Sequence of chain 1.C:
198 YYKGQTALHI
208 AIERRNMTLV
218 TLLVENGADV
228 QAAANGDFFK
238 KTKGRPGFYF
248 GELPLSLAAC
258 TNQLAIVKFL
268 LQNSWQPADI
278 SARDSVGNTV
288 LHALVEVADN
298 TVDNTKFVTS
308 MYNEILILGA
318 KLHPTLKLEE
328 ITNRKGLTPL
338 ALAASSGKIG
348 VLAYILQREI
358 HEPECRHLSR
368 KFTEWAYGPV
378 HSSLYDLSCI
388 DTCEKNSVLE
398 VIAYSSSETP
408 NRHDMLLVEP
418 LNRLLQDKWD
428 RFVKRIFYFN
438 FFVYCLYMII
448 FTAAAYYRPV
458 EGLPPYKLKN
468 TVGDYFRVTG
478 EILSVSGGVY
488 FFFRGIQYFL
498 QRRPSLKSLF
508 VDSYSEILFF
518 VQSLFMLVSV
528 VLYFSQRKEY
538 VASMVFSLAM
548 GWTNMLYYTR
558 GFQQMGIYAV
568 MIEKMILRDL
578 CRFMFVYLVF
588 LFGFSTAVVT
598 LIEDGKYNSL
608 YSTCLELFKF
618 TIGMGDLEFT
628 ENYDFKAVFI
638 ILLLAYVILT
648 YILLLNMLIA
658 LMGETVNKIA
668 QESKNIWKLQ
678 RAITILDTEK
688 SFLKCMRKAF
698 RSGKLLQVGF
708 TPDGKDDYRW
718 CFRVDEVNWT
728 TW

Binding-site contacts:
Ligand atom OAA contacts residue ASN551 of chain 1.D at 2.5 Å (h-bond).
Ligand atom OAJ contacts residue LEU515 of chain 1.D at 4.2 Å.
Ligand atom CAP contacts residue LEU646 of chain 1.C at 4.0 Å (hydrophobic).
Ligand atom CAP contacts residue PHE591 of chain 1.C at 4.0 Å (hydrophobic).
Ligand atom CAM contacts residue TYR511 of chain 1.D at 4.2 Å (hydrophobic).
Ligand atom CAG contacts residue LEU515 of chain 1.D at 3.7 Å (hydrophobic).
Ligand atom PAC contacts residue SER512 of chain 1.D at 4.1 Å.
Ligand atom CAS contacts residue MET547 of chain 1.D at 4.1 Å (hydrophobic).
Ligand atom CAR contacts residue PHE591 of chain 1.C at 4.2 Å (hydrophobic).
Ligand atom OAD contacts residue LEU515 of chain 1.D at 4.2 Å.
Ligand atom CAS contacts residue PHE543 of chain 1.D at 3.6 Å (hydrophobic).
Ligand atom OAE contacts residue ILE573 of chain 1.D at 4.1 Å.
Ligand atom CAQ contacts residue MET547 of chain 1.D at 4.2 Å (hydrophobic).
Ligand atom CAL contacts residue LEU646 of chain 1.C at 4.0 Å (hydrophobic).
Ligand atom CAH contacts residue LEU553 of chain 1.D at 4.2 Å (hydrophobic).
Ligand atom CAR contacts residue ALA642 of chain 1.C at 4.2 Å (hydrophobic).
Ligand atom OAE contacts residue TYR511 of chain 1.D at 3.1 Å (h-bond).
Ligand atom PAC contacts residue ASN551 of chain 1.D at 3.9 Å.
Ligand atom OAY contacts residue THR550 of chain 1.D at 3.5 Å (h-bond).
Ligand atom PAC contacts residue LEU515 of chain 1.D at 4.0 Å.
Ligand atom OAA contacts residue LEU515 of chain 1.D at 3.3 Å.
Ligand atom OAB contacts residue ASN551 of chain 1.D at 3.7 Å.
Ligand atom CAM contacts residue LEU515 of chain 1.D at 4.1 Å (hydrophobic).
Ligand atom CAH contacts residue THR550 of chain 1.D at 3.4 Å.
Ligand atom OAA contacts residue SER512 of chain 1.D at 4.2 Å.
Ligand atom CAO contacts residue THR550 of chain 1.D at 3.8 Å.
Ligand atom OAY contacts residue LEU553 of chain 1.D at 3.0 Å.
Ligand atom OAF contacts residue LEU515 of chain 1.D at 4.1 Å.
Ligand atom OAD contacts residue TYR554 of chain 1.D at 4.1 Å.
Ligand atom OAB contacts residue LEU553 of chain 1.D at 3.5 Å.
Ligand atom CAK contacts residue TYR511 of chain 1.D at 3.6 Å (hydrophobic).
Ligand atom CAI contacts residue PHE587 of chain 1.C at 4.2 Å (hydrophobic).
Ligand atom CAL contacts residue TYR511 of chain 1.D at 4.1 Å (hydrophobic).
Ligand atom OAF contacts residue TYR511 of chain 1.D at 3.7 Å.
Ligand atom CAP contacts residue THR550 of chain 1.D at 4.2 Å.
Ligand atom CAG contacts residue TYR511 of chain 1.D at 3.6 Å (hydrophobic).
Ligand atom CAI contacts residue THR550 of chain 1.D at 3.5 Å.
Ligand atom OAB contacts residue TYR554 of chain 1.D at 2.8 Å (h-bond).
Ligand atom OAD contacts residue SER512 of chain 1.D at 2.9 Å (h-bond).
Ligand atom CAT contacts residue PHE543 of chain 1.D at 3.3 Å (hydrophobic).

The protein below binds the small molecule below.
Small molecule (SMILES): CCCCCCCCCCCCCC(=O)OC[C@@H](O)COP(=O)(O)O

Sequence of chain 1.D:
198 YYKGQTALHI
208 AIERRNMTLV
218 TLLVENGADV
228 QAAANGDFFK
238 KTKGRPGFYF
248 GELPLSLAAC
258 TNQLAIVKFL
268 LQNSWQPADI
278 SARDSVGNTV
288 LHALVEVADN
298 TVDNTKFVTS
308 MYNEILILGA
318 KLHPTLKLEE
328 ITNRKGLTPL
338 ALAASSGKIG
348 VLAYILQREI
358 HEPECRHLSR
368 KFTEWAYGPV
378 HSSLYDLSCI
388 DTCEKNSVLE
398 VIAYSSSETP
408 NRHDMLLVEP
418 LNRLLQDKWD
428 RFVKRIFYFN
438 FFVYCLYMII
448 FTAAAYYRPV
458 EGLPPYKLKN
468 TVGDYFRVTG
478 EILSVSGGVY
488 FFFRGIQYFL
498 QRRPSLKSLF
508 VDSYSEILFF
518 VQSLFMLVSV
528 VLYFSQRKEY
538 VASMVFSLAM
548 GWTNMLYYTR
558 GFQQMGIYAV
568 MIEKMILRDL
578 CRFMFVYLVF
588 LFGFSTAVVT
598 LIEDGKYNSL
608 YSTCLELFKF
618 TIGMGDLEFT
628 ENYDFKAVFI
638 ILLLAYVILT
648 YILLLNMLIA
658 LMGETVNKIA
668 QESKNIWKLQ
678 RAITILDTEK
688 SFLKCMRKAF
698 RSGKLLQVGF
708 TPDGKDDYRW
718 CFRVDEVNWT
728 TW